A protein and the small-molecule ligand that binds it are described below.
Small molecule (SMILES): COc1cc(Cc2c[nH+]c(N)nc2N)cc(OCCC[C@@H](CCC(=O)[O-])C(=O)[O-])c1Br

Binding-site contacts:
Ligand atom C9 contacts residue PHE49 of chain 1.A at 3.5 Å (hydrophobic).
Ligand atom C17 contacts residue LEU27 of chain 1.A at 3.5 Å (hydrophobic).
Ligand atom OXW contacts residue LEU54 of chain 1.A at 3.4 Å.
Ligand atom C10 contacts residue PHE49 of chain 1.A at 3.5 Å (hydrophobic).
Ligand atom O10 contacts residue LEU27 of chain 1.A at 3.3 Å.
Ligand atom N1 contacts residue ASP26 of chain 1.A at 3.1 Å (salt-bridge).
Ligand atom OX5 contacts residue HIS28 of chain 1.A at 2.6 Å (h-bond).
Ligand atom C21 contacts residue ARG57 of chain 1.A at 3.2 Å.
Ligand atom OXV contacts residue ARG31 of chain 1.A at 3.6 Å.
Ligand atom OX6 contacts residue HIS28 of chain 1.A at 3.1 Å (h-bond).
Ligand atom C2 contacts residue ASP26 of chain 1.A at 3.3 Å.
Ligand atom N2 contacts residue ASP26 of chain 1.A at 2.8 Å (salt-bridge).
Ligand atom N3 contacts residue TRP5 of chain 1.A at 3.6 Å.
Ligand atom C6 contacts residue LEU27 of chain 1.A at 3.7 Å (hydrophobic).
Ligand atom N3 contacts residue ALA6 of chain 1.A at 3.6 Å.
Ligand atom OXW contacts residue ARG57 of chain 1.A at 2.6 Å (salt-bridge).
Ligand atom C22 contacts residue HIS28 of chain 1.A at 3.2 Å.
Ligand atom O10 contacts residue PHE49 of chain 1.A at 3.5 Å.
Ligand atom C12 contacts residue LEU19 of chain 1.A at 3.2 Å (hydrophobic).
Ligand atom C9 contacts residue PHE30 of chain 1.A at 3.5 Å (hydrophobic).
Ligand atom N1 contacts residue LEU27 of chain 1.A at 3.8 Å.
Ligand atom N4 contacts residue LEU4 of chain 1.A at 3.6 Å (h-bond).
Ligand atom O12 contacts residue LEU19 of chain 1.A at 3.2 Å.
Ligand atom C21 contacts residue ARG31 of chain 1.A at 3.4 Å.
Ligand atom C19 contacts residue ARG31 of chain 1.A at 3.2 Å.
Ligand atom C13 contacts residue LEU19 of chain 1.A at 3.4 Å (hydrophobic).
Ligand atom C15 contacts residue LEU27 of chain 1.A at 3.6 Å (hydrophobic).
Ligand atom OXV contacts residue ARG57 of chain 1.A at 2.8 Å (salt-bridge).
Ligand atom C9 contacts residue LEU27 of chain 1.A at 3.6 Å (hydrophobic).
Ligand atom C4 contacts residue PHE30 of chain 1.A at 3.6 Å (hydrophobic).
Ligand atom OXW contacts residue ARG31 of chain 1.A at 3.0 Å.
Ligand atom OXV contacts residue LEU54 of chain 1.A at 3.5 Å.
Ligand atom C11 contacts residue LEU27 of chain 1.A at 3.4 Å (hydrophobic).
Ligand atom N4 contacts residue TRP5 of chain 1.A at 3.5 Å.
Ligand atom C7 contacts residue PHE30 of chain 1.A at 3.7 Å (hydrophobic).
Ligand atom BR11 contacts residue PRO50 of chain 1.A at 3.0 Å.
Ligand atom C5 contacts residue PHE30 of chain 1.A at 3.5 Å (hydrophobic).
Ligand atom C10 contacts residue LEU27 of chain 1.A at 3.2 Å (hydrophobic).
Ligand atom C21 contacts residue LEU54 of chain 1.A at 3.7 Å (hydrophobic).
Ligand atom C14 contacts residue SER48 of chain 1.A at 3.4 Å.

Sequence of chain 1.A:
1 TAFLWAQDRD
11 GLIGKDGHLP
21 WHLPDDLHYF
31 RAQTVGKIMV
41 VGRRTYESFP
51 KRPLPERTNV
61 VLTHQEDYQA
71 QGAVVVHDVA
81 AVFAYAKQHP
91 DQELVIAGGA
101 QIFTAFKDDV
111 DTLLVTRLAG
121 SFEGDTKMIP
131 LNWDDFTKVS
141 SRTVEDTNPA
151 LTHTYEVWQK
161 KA